Binding-site contacts:
Ligand atom CAJ contacts residue PRO469 of chain 1.B at 3.6 Å (hydrophobic).
Ligand atom OAC contacts residue GLY644 of chain 1.B at 3.5 Å.
Ligand atom NAP contacts residue TYR441 of chain 1.B at 3.5 Å.
Ligand atom CAJ contacts residue TYR723 of chain 1.B at 3.3 Å (hydrophobic).
Ligand atom OAA contacts residue THR471 of chain 1.B at 3.0 Å (h-bond).
Ligand atom NAX contacts residue GLU696 of chain 1.B at 3.7 Å.
Ligand atom CAS contacts residue TYR723 of chain 1.B at 3.6 Å (hydrophobic).
Ligand atom FAF contacts residue THR698 of chain 1.B at 3.7 Å.
Ligand atom OAC contacts residue SER645 of chain 1.B at 2.7 Å (h-bond).
Ligand atom OAB contacts residue ARG476 of chain 1.B at 3.1 Å (salt-bridge).
Ligand atom NAP contacts residue THR471 of chain 1.B at 3.1 Å (h-bond).
Ligand atom FAG contacts residue GLU393 of chain 1.B at 3.4 Å.
Ligand atom CAT contacts residue ARG476 of chain 1.B at 3.9 Å.
Ligand atom OAE contacts residue SER645 of chain 1.B at 3.3 Å.
Ligand atom CAZ contacts residue GLU393 of chain 1.B at 3.2 Å.
Ligand atom CAS contacts residue TYR441 of chain 1.B at 3.8 Å (hydrophobic).
Ligand atom NAP contacts residue PRO469 of chain 1.B at 3.6 Å.
Ligand atom CAN contacts residue GLU393 of chain 1.B at 3.2 Å.
Ligand atom CAS contacts residue GLU393 of chain 1.B at 3.6 Å.
Ligand atom FAG contacts residue TYR396 of chain 1.B at 3.5 Å.
Ligand atom FAG contacts residue PRO469 of chain 1.B at 3.6 Å.
Ligand atom CAL contacts residue THR677 of chain 1.B at 3.7 Å.
Ligand atom OAD contacts residue GLY644 of chain 1.B at 3.4 Å.
Ligand atom FAH contacts residue MET699 of chain 1.B at 3.8 Å.
Ligand atom CAI contacts residue GLU696 of chain 1.B at 3.8 Å.
Ligand atom PBA contacts residue SER645 of chain 1.B at 3.4 Å.
Ligand atom CAM contacts residue GLU696 of chain 1.B at 3.1 Å.
Ligand atom FAF contacts residue TYR723 of chain 1.B at 2.9 Å.
Ligand atom CAT contacts residue THR471 of chain 1.B at 3.2 Å.
Ligand atom OAA contacts residue ARG476 of chain 1.B at 2.5 Å (salt-bridge).
Ligand atom OAQ contacts residue THR677 of chain 1.B at 3.1 Å (h-bond).
Ligand atom CAJ contacts residue TYR441 of chain 1.B at 3.4 Å (hydrophobic).
Ligand atom CAR contacts residue GLU696 of chain 1.B at 3.7 Å.
Ligand atom OAD contacts residue SER645 of chain 1.B at 3.4 Å (h-bond).
Ligand atom CAZ contacts residue TYR723 of chain 1.B at 3.4 Å (hydrophobic).
Ligand atom CAV contacts residue TYR441 of chain 1.B at 3.8 Å (hydrophobic).
Ligand atom FAG contacts residue TYR441 of chain 1.B at 3.3 Å.
Ligand atom FAG contacts residue TYR723 of chain 1.B at 3.2 Å.
Ligand atom CAK contacts residue MET699 of chain 1.B at 3.7 Å (hydrophobic).
Ligand atom FAH contacts residue GLU393 of chain 1.B at 2.3 Å.

Sequence of chain 1.B:
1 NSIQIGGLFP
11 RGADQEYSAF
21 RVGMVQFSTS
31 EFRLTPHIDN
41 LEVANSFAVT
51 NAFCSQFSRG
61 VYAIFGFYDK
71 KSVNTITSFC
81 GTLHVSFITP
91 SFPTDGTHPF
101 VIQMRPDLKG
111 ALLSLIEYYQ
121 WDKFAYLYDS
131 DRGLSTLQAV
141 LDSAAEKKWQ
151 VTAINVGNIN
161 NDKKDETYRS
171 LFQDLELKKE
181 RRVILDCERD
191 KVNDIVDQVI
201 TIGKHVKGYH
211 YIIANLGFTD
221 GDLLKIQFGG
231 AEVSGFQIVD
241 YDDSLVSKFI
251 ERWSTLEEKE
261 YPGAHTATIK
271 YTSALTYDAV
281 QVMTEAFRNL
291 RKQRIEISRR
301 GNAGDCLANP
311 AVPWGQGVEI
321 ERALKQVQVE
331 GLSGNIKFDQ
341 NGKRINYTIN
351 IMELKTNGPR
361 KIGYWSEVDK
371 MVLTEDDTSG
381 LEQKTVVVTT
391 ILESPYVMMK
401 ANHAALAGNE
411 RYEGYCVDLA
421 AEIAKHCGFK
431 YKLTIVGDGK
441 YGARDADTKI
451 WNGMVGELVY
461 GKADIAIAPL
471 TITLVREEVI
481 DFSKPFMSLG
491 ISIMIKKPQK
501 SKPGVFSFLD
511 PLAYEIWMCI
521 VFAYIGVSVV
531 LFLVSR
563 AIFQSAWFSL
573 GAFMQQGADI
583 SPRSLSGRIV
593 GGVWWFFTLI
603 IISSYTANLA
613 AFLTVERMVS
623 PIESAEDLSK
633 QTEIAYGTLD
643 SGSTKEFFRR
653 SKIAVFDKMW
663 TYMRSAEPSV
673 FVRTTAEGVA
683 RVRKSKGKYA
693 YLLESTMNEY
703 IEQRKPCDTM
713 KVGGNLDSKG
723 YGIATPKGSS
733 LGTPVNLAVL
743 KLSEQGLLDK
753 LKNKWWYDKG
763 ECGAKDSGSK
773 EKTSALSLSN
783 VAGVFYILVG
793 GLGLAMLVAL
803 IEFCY

This small molecule binds to this protein.
Small molecule (SMILES): O=c1[nH]c2cc(C(F)(F)F)c(N3CCOCC3)cc2n(CP(=O)(O)O)c1=O